The small molecule below binds the protein below.
Small molecule (SMILES): CC1(C)CC(=O)C2=C(C1)Nc1n[nH]c(C3CC3)c1[C@]2(C)c1ccccc1

Binding-site contacts:
Ligand atom C15 contacts residue ILE66 of chain 1.A at 3.8 Å (hydrophobic).
Ligand atom C contacts residue ARG145 of chain 1.A at 3.7 Å.
Ligand atom C17 contacts residue PHE71 of chain 1.A at 3.7 Å (hydrophobic).
Ligand atom C6 contacts residue VAL139 of chain 1.A at 3.8 Å (hydrophobic).
Ligand atom C8 contacts residue VAL139 of chain 1.A at 3.3 Å (hydrophobic).
Ligand atom C7 contacts residue VAL139 of chain 1.A at 4.0 Å (hydrophobic).
Ligand atom C21 contacts residue LEU192 of chain 1.A at 3.5 Å (hydrophobic).
Ligand atom N1 contacts residue ASP137 of chain 1.A at 3.6 Å.
Ligand atom N2 contacts residue ALA87 of chain 1.A at 3.9 Å.
Ligand atom C11 contacts residue ALA87 of chain 1.A at 3.8 Å (hydrophobic).
Ligand atom O contacts residue ILE66 of chain 1.A at 3.5 Å (h-bond).
Ligand atom N1 contacts residue LEU192 of chain 1.A at 3.8 Å.
Ligand atom C12 contacts residue LEU136 of chain 1.A at 4.0 Å (hydrophobic).
Ligand atom C2 contacts residue ARG145 of chain 1.A at 3.8 Å.
Ligand atom C20 contacts residue CYS203 of chain 1.A at 3.4 Å (hydrophobic).
Ligand atom C19 contacts residue GLN189 of chain 1.A at 3.5 Å.
Ligand atom N2 contacts residue TYR138 of chain 1.A at 4.0 Å.
Ligand atom C15 contacts residue VAL74 of chain 1.A at 3.8 Å (hydrophobic).
Ligand atom C3 contacts residue ILE66 of chain 1.A at 3.6 Å (hydrophobic).
Ligand atom C11 contacts residue LEU136 of chain 1.A at 3.9 Å (hydrophobic).
Ligand atom N contacts residue TYR138 of chain 1.A at 3.7 Å.
Ligand atom N1 contacts residue VAL139 of chain 1.A at 3.0 Å (h-bond).
Ligand atom C contacts residue PRO140 of chain 1.A at 3.9 Å (hydrophobic).
Ligand atom N1 contacts residue TYR138 of chain 1.A at 3.5 Å.
Ligand atom O contacts residue PHE71 of chain 1.A at 3.8 Å.
Ligand atom C7 contacts residue PRO140 of chain 1.A at 3.9 Å (hydrophobic).
Ligand atom N2 contacts residue LEU192 of chain 1.A at 3.8 Å.
Ligand atom N2 contacts residue ASP137 of chain 1.A at 2.9 Å (salt-bridge).
Ligand atom C19 contacts residue CYS203 of chain 1.A at 3.4 Å (hydrophobic).
Ligand atom N contacts residue VAL139 of chain 1.A at 2.7 Å (h-bond).
Ligand atom N2 contacts residue VAL139 of chain 1.A at 4.0 Å.
Ligand atom C4 contacts residue ILE66 of chain 1.A at 3.7 Å (hydrophobic).
Ligand atom C20 contacts residue GLN189 of chain 1.A at 3.2 Å.
Ligand atom C12 contacts residue ASP137 of chain 1.A at 4.0 Å.
Ligand atom C19 contacts residue ASN190 of chain 1.A at 3.6 Å.
Ligand atom C18 contacts residue PHE71 of chain 1.A at 3.6 Å (hydrophobic).
Ligand atom C12 contacts residue VAL114 of chain 1.A at 4.0 Å (hydrophobic).
Ligand atom C8 contacts residue LEU192 of chain 1.A at 3.8 Å (hydrophobic).
Ligand atom C2 contacts residue THR142 of chain 1.A at 3.7 Å.
Ligand atom C20 contacts residue LEU192 of chain 1.A at 3.8 Å (hydrophobic).

Sequence of chain 1.A:
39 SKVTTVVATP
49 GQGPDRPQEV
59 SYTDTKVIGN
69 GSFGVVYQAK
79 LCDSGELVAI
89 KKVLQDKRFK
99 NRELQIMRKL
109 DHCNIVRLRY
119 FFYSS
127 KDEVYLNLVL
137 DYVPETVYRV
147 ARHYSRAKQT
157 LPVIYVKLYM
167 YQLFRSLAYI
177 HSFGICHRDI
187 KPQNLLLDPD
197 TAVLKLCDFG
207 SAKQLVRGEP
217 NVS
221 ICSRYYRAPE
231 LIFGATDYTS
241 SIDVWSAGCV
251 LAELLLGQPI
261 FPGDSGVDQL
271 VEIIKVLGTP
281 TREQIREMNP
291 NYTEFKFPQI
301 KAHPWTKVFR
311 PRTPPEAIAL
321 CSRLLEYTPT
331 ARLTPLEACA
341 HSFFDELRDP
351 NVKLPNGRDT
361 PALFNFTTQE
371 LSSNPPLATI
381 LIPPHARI